A protein and the small-molecule ligand that binds it are described below.
Small molecule (SMILES): COc1cc2nc(CN3CCc4sccc4C3)[nH]c(=O)c2cc1OC

Sequence of chain 1.D:
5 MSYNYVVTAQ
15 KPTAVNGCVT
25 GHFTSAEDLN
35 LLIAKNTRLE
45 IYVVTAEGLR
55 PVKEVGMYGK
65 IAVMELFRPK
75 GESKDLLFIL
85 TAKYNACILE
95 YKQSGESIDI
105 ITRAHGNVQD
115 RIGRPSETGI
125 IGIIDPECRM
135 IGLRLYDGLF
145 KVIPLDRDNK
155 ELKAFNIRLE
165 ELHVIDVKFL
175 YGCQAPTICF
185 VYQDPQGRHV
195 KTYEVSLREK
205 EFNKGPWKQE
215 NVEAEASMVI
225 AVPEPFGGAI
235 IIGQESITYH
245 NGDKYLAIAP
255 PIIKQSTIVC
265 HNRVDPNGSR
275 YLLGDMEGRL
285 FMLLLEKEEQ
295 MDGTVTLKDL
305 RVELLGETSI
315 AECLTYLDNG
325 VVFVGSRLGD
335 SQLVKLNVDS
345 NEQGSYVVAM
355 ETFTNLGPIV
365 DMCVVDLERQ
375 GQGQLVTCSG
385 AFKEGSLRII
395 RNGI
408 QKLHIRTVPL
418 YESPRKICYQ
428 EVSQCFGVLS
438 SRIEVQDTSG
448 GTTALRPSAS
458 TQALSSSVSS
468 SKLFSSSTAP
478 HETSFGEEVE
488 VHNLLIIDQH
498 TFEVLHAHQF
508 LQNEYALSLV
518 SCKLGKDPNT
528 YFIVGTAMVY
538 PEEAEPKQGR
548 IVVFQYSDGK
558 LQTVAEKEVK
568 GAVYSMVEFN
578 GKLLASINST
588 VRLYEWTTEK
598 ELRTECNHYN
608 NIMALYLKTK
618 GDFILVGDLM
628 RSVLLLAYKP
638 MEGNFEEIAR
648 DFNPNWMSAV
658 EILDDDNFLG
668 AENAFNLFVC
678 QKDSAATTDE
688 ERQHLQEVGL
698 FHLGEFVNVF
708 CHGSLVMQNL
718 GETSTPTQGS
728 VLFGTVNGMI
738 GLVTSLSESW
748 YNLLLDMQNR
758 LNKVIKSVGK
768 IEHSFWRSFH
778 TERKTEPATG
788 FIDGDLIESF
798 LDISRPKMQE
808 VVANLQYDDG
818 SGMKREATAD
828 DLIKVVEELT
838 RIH

Sequence of chain 1.E:
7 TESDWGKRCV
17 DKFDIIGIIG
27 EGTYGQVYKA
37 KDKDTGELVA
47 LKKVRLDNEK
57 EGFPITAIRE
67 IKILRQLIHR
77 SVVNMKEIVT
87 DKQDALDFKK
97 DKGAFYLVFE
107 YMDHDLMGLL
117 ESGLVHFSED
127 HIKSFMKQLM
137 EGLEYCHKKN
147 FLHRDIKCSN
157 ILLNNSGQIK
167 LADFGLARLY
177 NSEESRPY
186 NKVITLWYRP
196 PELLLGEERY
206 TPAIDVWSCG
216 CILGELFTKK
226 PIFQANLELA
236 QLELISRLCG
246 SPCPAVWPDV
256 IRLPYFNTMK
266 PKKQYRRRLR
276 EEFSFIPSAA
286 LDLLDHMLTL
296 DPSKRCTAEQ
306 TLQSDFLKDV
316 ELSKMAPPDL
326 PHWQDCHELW

Binding-site contacts:
Ligand atom C3 contacts residue MET108 of chain 1.E at 3.9 Å (hydrophobic).
Ligand atom N1 contacts residue MET108 of chain 1.E at 2.9 Å (h-bond).
Ligand atom C4 contacts residue ILE25 of chain 1.E at 3.9 Å (hydrophobic).
Ligand atom C13 contacts residue TYR107 of chain 1.E at 3.6 Å (hydrophobic).
Ligand atom C2 contacts residue MET108 of chain 1.E at 3.6 Å (hydrophobic).
Ligand atom O1 contacts residue MET108 of chain 1.E at 2.9 Å (h-bond).
Ligand atom C15 contacts residue ARG628 of chain 1.D at 3.6 Å.
Ligand atom C18 contacts residue ARG628 of chain 1.D at 3.7 Å.
Ligand atom N3 contacts residue ARG628 of chain 1.D at 3.9 Å.
Ligand atom C13 contacts residue ARG628 of chain 1.D at 3.8 Å.
Ligand atom C10 contacts residue PHE105 of chain 1.E at 3.5 Å (hydrophobic).
Ligand atom O2 contacts residue LYS48 of chain 1.E at 3.5 Å.
Ligand atom C18 contacts residue ARG647 of chain 1.D at 3.8 Å.
Ligand atom C7 contacts residue VAL33 of chain 1.E at 4.0 Å (hydrophobic).
Ligand atom O2 contacts residue VAL33 of chain 1.E at 3.8 Å.
Ligand atom C1 contacts residue MET108 of chain 1.E at 3.8 Å (hydrophobic).
Ligand atom C8 contacts residue VAL33 of chain 1.E at 3.9 Å (hydrophobic).
Ligand atom C10 contacts residue LYS48 of chain 1.E at 3.9 Å.
Ligand atom C12 contacts residue ASP109 of chain 1.E at 4.0 Å.
Ligand atom C3 contacts residue ASP109 of chain 1.E at 4.0 Å.
Ligand atom C4 contacts residue LEU158 of chain 1.E at 4.0 Å (hydrophobic).
Ligand atom C14 contacts residue ARG628 of chain 1.D at 3.2 Å.
Ligand atom O1 contacts residue ALA46 of chain 1.E at 4.0 Å.
Ligand atom C12 contacts residue TYR107 of chain 1.E at 3.2 Å (hydrophobic).
Ligand atom N1 contacts residue TYR107 of chain 1.E at 4.0 Å.
Ligand atom O3 contacts residue VAL33 of chain 1.E at 3.8 Å.
Ligand atom C16 contacts residue ARG628 of chain 1.D at 3.6 Å.
Ligand atom C14 contacts residue ILE25 of chain 1.E at 3.9 Å (hydrophobic).
Ligand atom C12 contacts residue ILE609 of chain 1.D at 3.9 Å (hydrophobic).
Ligand atom C13 contacts residue ASP109 of chain 1.E at 3.1 Å.
Ligand atom O1 contacts residue TYR107 of chain 1.E at 3.6 Å.
Ligand atom C9 contacts residue LEU158 of chain 1.E at 3.9 Å (hydrophobic).
Ligand atom S1 contacts residue ASN607 of chain 1.D at 3.7 Å.
Ligand atom C17 contacts residue ARG628 of chain 1.D at 3.7 Å.
Ligand atom C15 contacts residue ILE25 of chain 1.E at 3.8 Å (hydrophobic).
Ligand atom C17 contacts residue ILE25 of chain 1.E at 3.3 Å (hydrophobic).
Ligand atom C2 contacts residue ILE25 of chain 1.E at 4.0 Å (hydrophobic).
Ligand atom C11 contacts residue VAL33 of chain 1.E at 4.0 Å (hydrophobic).
Ligand atom C16 contacts residue ILE25 of chain 1.E at 3.8 Å (hydrophobic).
Ligand atom S1 contacts residue ARG628 of chain 1.D at 3.8 Å.